Binding-site contacts:
Ligand atom O1 contacts residue THR111 of chain 1.A at 4.1 Å.
Ligand atom C6 contacts residue THR111 of chain 1.A at 4.1 Å.
Ligand atom C1 contacts residue TRP18 of chain 1.A at 3.9 Å (hydrophobic).
Ligand atom C1 contacts residue ASN10 of chain 1.A at 4.1 Å.
Ligand atom O3 contacts residue LYS13 of chain 1.A at 2.7 Å (salt-bridge).
Ligand atom C6 contacts residue TRP18 of chain 1.A at 3.6 Å (hydrophobic).
Ligand atom O6 contacts residue TRP18 of chain 1.A at 3.7 Å.
Ligand atom C2 contacts residue ASN10 of chain 1.A at 3.9 Å.
Ligand atom C3 contacts residue LYS13 of chain 1.A at 3.6 Å.
Ligand atom O2 contacts residue LYS13 of chain 1.A at 4.1 Å.
Ligand atom C2 contacts residue LYS21 of chain 1.A at 3.9 Å.
Ligand atom C4 contacts residue TRP18 of chain 1.A at 3.9 Å (hydrophobic).
Ligand atom O5 contacts residue TRP18 of chain 1.A at 4.0 Å.
Ligand atom O1 contacts residue ASN10 of chain 1.A at 3.2 Å (h-bond).
Ligand atom C2 contacts residue PHE132 of chain 1.A at 4.0 Å (hydrophobic).
Ligand atom C1 contacts residue PHE132 of chain 1.A at 4.1 Å (hydrophobic).
Ligand atom O2 contacts residue LYS21 of chain 1.A at 3.3 Å (salt-bridge).
Ligand atom C2 contacts residue CYS12 of chain 1.A at 4.1 Å (hydrophobic).
Ligand atom O4 contacts residue SER15 of chain 1.A at 3.5 Å.
Ligand atom C2 contacts residue SER15 of chain 1.A at 3.6 Å.
Ligand atom O2 contacts residue ASN10 of chain 1.A at 3.1 Å (h-bond).
Ligand atom O2 contacts residue GLU82 of chain 1.A at 4.1 Å.
Ligand atom C1 contacts residue THR111 of chain 1.A at 3.4 Å.
Ligand atom O6 contacts residue PHE132 of chain 1.A at 4.0 Å.
Ligand atom O5 contacts residue THR111 of chain 1.A at 3.5 Å (h-bond).
Ligand atom C5 contacts residue TRP18 of chain 1.A at 3.5 Å (hydrophobic).
Ligand atom O4 contacts residue TRP18 of chain 1.A at 3.9 Å.
Ligand atom O3 contacts residue TRP18 of chain 1.A at 4.1 Å.
Ligand atom O3 contacts residue CYS12 of chain 1.A at 3.6 Å.
Ligand atom O1 contacts residue PHE132 of chain 1.A at 3.8 Å.
Ligand atom C5 contacts residue THR111 of chain 1.A at 3.5 Å.
Ligand atom C3 contacts residue LYS21 of chain 1.A at 3.9 Å.
Ligand atom O3 contacts residue LYS21 of chain 1.A at 3.0 Å (salt-bridge).
Ligand atom O2 contacts residue CYS12 of chain 1.A at 3.3 Å.
Ligand atom O5 contacts residue PHE132 of chain 1.A at 3.7 Å.
Ligand atom C6 contacts residue GLU48 of chain 1.A at 3.8 Å.
Ligand atom O6 contacts residue SER45 of chain 1.A at 3.5 Å.
Ligand atom O5 contacts residue GLY112 of chain 1.A at 3.9 Å.
Ligand atom O2 contacts residue SER15 of chain 1.A at 3.4 Å.
Ligand atom C1 contacts residue SER15 of chain 1.A at 4.2 Å.

The small molecule below binds the protein below.
Small molecule (SMILES): OC[C@H]1O[C@@H](O[C@H]2[C@H](O)[C@@H](O)[C@H](O[C@H]3[C@H](O)[C@@H](O)[C@H](O)O[C@@H]3CO)O[C@@H]2CO)[C@H](O)[C@@H](O)[C@@H]1O

Sequence of chain 1.A:
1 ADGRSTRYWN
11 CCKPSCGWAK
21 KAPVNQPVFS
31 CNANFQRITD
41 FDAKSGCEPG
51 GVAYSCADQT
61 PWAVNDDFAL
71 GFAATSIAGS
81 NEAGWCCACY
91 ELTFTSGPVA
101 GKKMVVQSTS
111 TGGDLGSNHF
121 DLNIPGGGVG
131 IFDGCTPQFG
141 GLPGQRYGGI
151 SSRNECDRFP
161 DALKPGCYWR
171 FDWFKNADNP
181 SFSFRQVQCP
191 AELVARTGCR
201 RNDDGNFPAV